Sequence of chain 1.B:
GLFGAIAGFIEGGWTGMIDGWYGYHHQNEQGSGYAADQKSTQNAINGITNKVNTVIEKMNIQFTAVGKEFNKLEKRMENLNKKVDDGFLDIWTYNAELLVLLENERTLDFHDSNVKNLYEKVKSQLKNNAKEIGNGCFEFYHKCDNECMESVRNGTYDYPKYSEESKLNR

A small-molecule ligand and the protein it binds are described below.
Small molecule (SMILES): CC(=O)N[C@H]1[C@H](O[C@H]2[C@H](O)[C@@H](NC(C)=O)CO[C@@H]2CO)O[C@H](CO)[C@@H](O[C@@H]2O[C@H](CO)[C@@H](O)[C@H](O)[C@@H]2O)[C@@H]1O

Binding-site contacts:
Ligand atom C8 contacts residue LYS161 of chain 1.B at 3.8 Å.
Ligand atom C1 contacts residue ASN154 of chain 1.B at 1.4 Å.
Ligand atom N2 contacts residue ASN154 of chain 1.B at 2.9 Å (h-bond).
Ligand atom C7 contacts residue GLU147 of chain 1.B at 3.5 Å.
Ligand atom C1 contacts residue GLU147 of chain 1.B at 4.4 Å.
Ligand atom C8 contacts residue ASN154 of chain 1.B at 4.3 Å.
Ligand atom C6 contacts residue GLU150 of chain 1.B at 4.4 Å.
Ligand atom C1 contacts residue SER151 of chain 1.B at 4.4 Å.
Ligand atom N2 contacts residue THR156 of chain 1.B at 3.8 Å.
Ligand atom C3 contacts residue GLU147 of chain 1.B at 3.5 Å.
Ligand atom C8 contacts residue GLU147 of chain 1.B at 3.4 Å.
Ligand atom N2 contacts residue GLU147 of chain 1.B at 2.7 Å (salt-bridge).
Ligand atom O7 contacts residue ASN154 of chain 1.B at 2.9 Å (h-bond).
Ligand atom C5 contacts residue ASN154 of chain 1.B at 3.6 Å.
Ligand atom C1 contacts residue THR156 of chain 1.B at 3.3 Å.
Ligand atom C1 contacts residue GLU150 of chain 1.B at 4.4 Å.
Ligand atom C2 contacts residue GLU147 of chain 1.B at 3.6 Å.
Ligand atom C5 contacts residue THR156 of chain 1.B at 3.9 Å.
Ligand atom C7 contacts residue THR156 of chain 1.B at 4.4 Å.
Ligand atom O6 contacts residue GLU150 of chain 1.B at 4.0 Å.
Ligand atom C8 contacts residue SER151 of chain 1.B at 4.4 Å.
Ligand atom C6 contacts residue SER151 of chain 1.B at 4.1 Å.
Ligand atom O3 contacts residue GLU147 of chain 1.B at 3.8 Å.
Ligand atom C7 contacts residue ASN154 of chain 1.B at 3.0 Å.
Ligand atom O5 contacts residue ASN154 of chain 1.B at 2.4 Å (h-bond).
Ligand atom C3 contacts residue ASN154 of chain 1.B at 3.8 Å.
Ligand atom O6 contacts residue GLU147 of chain 1.B at 4.2 Å.
Ligand atom C6 contacts residue GLU147 of chain 1.B at 3.7 Å.
Ligand atom C8 contacts residue THR156 of chain 1.B at 4.3 Å.
Ligand atom O5 contacts residue THR156 of chain 1.B at 4.0 Å.
Ligand atom C4 contacts residue ASN154 of chain 1.B at 4.2 Å.
Ligand atom C8 contacts residue TYR162 of chain 1.B at 4.4 Å (hydrophobic).
Ligand atom C2 contacts residue THR156 of chain 1.B at 4.1 Å.
Ligand atom O5 contacts residue GLU150 of chain 1.B at 3.8 Å.
Ligand atom O5 contacts residue SER151 of chain 1.B at 4.0 Å.
Ligand atom C3 contacts residue THR156 of chain 1.B at 4.2 Å.
Ligand atom C5 contacts residue SER151 of chain 1.B at 4.2 Å.
Ligand atom C2 contacts residue ASN154 of chain 1.B at 2.4 Å.